Binding-site contacts:
Ligand atom OXT contacts residue LYS21 of chain 1.B at 3.0 Å (salt-bridge).
Ligand atom C contacts residue LYS21 of chain 1.B at 2.7 Å.
Ligand atom CZ contacts residue GLN24 of chain 1.B at 3.4 Å.
Ligand atom O1 contacts residue ILE78 of chain 1.B at 3.6 Å.
Ligand atom O contacts residue LYS21 of chain 1.B at 2.5 Å (salt-bridge).
Ligand atom CB contacts residue MET80 of chain 1.B at 3.4 Å (hydrophobic).
Ligand atom O contacts residue ASN57 of chain 1.B at 2.7 Å (h-bond).
Ligand atom CD contacts residue TYR71 of chain 1.B at 3.7 Å (hydrophobic).
Ligand atom O1 contacts residue TYR71 of chain 1.B at 2.8 Å (h-bond).
Ligand atom O1 contacts residue GLU76 of chain 1.B at 3.7 Å.
Ligand atom O2 contacts residue ILE78 of chain 1.B at 2.9 Å (h-bond).
Ligand atom O4 contacts residue THR69 of chain 1.B at 3.4 Å.
Ligand atom CZ contacts residue LEU26 of chain 1.B at 3.7 Å (hydrophobic).
Ligand atom CA contacts residue GLN24 of chain 1.B at 3.7 Å.
Ligand atom O1 contacts residue ARG68 of chain 1.B at 3.0 Å (salt-bridge).
Ligand atom CD1 contacts residue ILE78 of chain 1.B at 3.6 Å (hydrophobic).
Ligand atom CE1 contacts residue TYR71 of chain 1.B at 3.7 Å (hydrophobic).
Ligand atom O contacts residue LEU60 of chain 1.B at 3.4 Å.
Ligand atom CG2 contacts residue ARG62 of chain 1.B at 3.4 Å.
Ligand atom N contacts residue LYS21 of chain 1.B at 3.7 Å.
Ligand atom O3 contacts residue LYS77 of chain 1.B at 3.0 Å (salt-bridge).
Ligand atom N contacts residue THR69 of chain 1.B at 2.9 Å (h-bond).
Ligand atom CD contacts residue TYR71 of chain 1.B at 3.4 Å (hydrophobic).
Ligand atom OE1 contacts residue TYR71 of chain 1.B at 3.5 Å (h-bond).
Ligand atom OD1 contacts residue TYR71 of chain 1.B at 2.8 Å (h-bond).
Ligand atom OH contacts residue LEU26 of chain 1.B at 3.2 Å.
Ligand atom OH contacts residue ARG68 of chain 1.B at 3.5 Å (salt-bridge).
Ligand atom CE2 contacts residue ARG68 of chain 1.B at 3.7 Å.
Ligand atom OXT contacts residue MET80 of chain 1.B at 3.1 Å (h-bond).
Ligand atom OE2 contacts residue TYR71 of chain 1.B at 3.1 Å.
Ligand atom CB contacts residue THR69 of chain 1.B at 3.3 Å.
Ligand atom C1 contacts residue ARG68 of chain 1.B at 3.5 Å.
Ligand atom OE1 contacts residue ARG70 of chain 1.B at 3.7 Å.
Ligand atom O1 contacts residue THR69 of chain 1.B at 3.6 Å.
Ligand atom CA contacts residue THR69 of chain 1.B at 3.6 Å.
Ligand atom CD2 contacts residue ARG68 of chain 1.B at 3.7 Å.
Ligand atom CA contacts residue LYS21 of chain 1.B at 3.6 Å.
Ligand atom O2 contacts residue LYS77 of chain 1.B at 3.6 Å.
Ligand atom O2 contacts residue ARG68 of chain 1.B at 3.2 Å (salt-bridge).
Ligand atom N contacts residue GLN24 of chain 1.B at 3.5 Å (h-bond).

Sequence of chain 1.B:
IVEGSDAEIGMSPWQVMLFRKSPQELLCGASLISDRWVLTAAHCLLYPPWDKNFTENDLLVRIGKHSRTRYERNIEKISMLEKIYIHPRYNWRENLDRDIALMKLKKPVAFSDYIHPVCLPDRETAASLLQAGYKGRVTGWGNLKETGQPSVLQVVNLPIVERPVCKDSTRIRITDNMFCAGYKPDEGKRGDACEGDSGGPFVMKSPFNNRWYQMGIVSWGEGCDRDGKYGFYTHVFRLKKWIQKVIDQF

This small molecule binds to this protein.
Small molecule (SMILES): CC[C@H](C)[C@H](NC(=O)[C@@H]1CCCN1C(=O)[C@H](CCC(=O)O)NC(=O)[C@H](Cc1ccc(O)cc1)NC(=O)CCC(=O)O)C(=O)N1C[C@@H](O)C[C@H]1C(=O)N[C@@H](CCC(=O)O)C(=O)N[C@@H](CCC(=O)O)C(=O)N[C@@H](Cc1ccc(CS(=O)(=O)O)cc1)C(=O)N[C@@H](CC1CCCCC1)C(=O)N[C@@H](CCC(N)=O)C(=O)O